Sequence of chain 1.C:
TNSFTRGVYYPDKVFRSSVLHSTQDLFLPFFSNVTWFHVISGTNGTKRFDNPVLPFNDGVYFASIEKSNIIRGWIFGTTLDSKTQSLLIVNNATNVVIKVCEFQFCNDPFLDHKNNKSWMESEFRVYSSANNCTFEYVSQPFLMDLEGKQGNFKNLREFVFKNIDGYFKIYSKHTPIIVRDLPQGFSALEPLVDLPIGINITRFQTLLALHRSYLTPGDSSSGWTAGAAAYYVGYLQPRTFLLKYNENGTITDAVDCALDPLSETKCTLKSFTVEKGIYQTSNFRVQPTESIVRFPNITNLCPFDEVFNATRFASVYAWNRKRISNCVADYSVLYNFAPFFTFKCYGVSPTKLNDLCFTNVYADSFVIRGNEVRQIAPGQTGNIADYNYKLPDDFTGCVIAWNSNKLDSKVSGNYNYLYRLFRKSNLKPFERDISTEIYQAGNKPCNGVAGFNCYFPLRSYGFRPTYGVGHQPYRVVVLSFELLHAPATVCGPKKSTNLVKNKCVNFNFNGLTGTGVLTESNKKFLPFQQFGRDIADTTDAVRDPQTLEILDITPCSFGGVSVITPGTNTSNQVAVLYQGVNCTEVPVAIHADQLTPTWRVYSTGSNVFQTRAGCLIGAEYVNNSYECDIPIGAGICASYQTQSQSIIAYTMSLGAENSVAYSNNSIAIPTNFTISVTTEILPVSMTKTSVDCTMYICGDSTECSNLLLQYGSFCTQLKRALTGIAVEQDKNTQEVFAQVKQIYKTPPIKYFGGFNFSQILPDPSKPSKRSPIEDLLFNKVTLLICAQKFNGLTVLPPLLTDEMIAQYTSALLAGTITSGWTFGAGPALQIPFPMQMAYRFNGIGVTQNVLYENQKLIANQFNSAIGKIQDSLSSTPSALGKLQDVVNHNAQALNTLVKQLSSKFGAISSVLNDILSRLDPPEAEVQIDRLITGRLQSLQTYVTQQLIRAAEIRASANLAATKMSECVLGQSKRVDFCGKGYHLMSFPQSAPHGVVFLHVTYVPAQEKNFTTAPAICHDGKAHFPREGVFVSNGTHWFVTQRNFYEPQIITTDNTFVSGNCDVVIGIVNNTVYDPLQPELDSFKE

This protein binds this small molecule.
Small molecule (SMILES): CC(=O)N[C@@H]1[C@@H](O)[C@H](O)[C@@H](CO)O[C@H]1O

Binding-site contacts:
Ligand atom C3 contacts residue ASN1068 of chain 1.C at 3.8 Å.
Ligand atom N2 contacts residue ASN1068 of chain 1.C at 2.9 Å (h-bond).
Ligand atom C2 contacts residue ASN1068 of chain 1.C at 2.4 Å.
Ligand atom C6 contacts residue ALA700 of chain 1.C at 4.4 Å (hydrophobic).
Ligand atom C8 contacts residue ASN1068 of chain 1.C at 3.8 Å.
Ligand atom C1 contacts residue ASN1068 of chain 1.C at 1.4 Å.
Ligand atom O6 contacts residue ALA700 of chain 1.C at 4.4 Å.
Ligand atom C7 contacts residue ASN1068 of chain 1.C at 3.6 Å.
Ligand atom O5 contacts residue ASN1068 of chain 1.C at 2.4 Å (h-bond).
Ligand atom C4 contacts residue ASN1068 of chain 1.C at 4.2 Å.
Ligand atom O7 contacts residue ASN1068 of chain 1.C at 3.9 Å.
Ligand atom C5 contacts residue ASN1068 of chain 1.C at 3.7 Å.